Sequence of chain 1.D:
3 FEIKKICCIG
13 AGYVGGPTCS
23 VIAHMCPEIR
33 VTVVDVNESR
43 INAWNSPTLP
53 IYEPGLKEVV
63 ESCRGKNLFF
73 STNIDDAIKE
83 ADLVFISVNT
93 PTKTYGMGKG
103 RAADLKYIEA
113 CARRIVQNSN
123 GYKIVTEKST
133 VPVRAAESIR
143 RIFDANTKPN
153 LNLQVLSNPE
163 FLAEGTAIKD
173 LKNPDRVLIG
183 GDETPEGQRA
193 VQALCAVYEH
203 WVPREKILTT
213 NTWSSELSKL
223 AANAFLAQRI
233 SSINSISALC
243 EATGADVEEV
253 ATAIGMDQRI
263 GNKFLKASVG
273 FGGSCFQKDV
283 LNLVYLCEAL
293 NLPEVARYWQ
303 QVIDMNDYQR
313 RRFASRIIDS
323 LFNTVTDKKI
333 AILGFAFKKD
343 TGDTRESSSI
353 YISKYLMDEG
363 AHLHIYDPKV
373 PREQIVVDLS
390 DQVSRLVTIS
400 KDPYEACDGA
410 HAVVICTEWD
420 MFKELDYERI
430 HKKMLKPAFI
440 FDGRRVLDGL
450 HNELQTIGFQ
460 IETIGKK

Binding-site contacts:
Ligand atom O4 contacts residue PHE266 of chain 1.D at 3.2 Å.
Ligand atom O2D contacts residue ARG443 of chain 1.D at 2.9 Å (salt-bridge).
Ligand atom C4' contacts residue LEU164 of chain 1.D at 3.5 Å (hydrophobic).
Ligand atom O4' contacts residue LEU164 of chain 1.D at 3.0 Å (h-bond).
Ligand atom O3D contacts residue PHE339 of chain 1.D at 2.8 Å (h-bond).
Ligand atom C3' contacts residue PHE163 of chain 1.D at 3.3 Å (hydrophobic).
Ligand atom O4 contacts residue LEU267 of chain 1.D at 3.6 Å (h-bond).
Ligand atom O2D contacts residue PHE339 of chain 1.D at 3.5 Å (h-bond).
Ligand atom O2B contacts residue ALA165 of chain 1.D at 3.5 Å.
Ligand atom N3 contacts residue LYS268 of chain 1.D at 2.8 Å (salt-bridge).
Ligand atom C4' contacts residue LYS221 of chain 1.D at 3.6 Å.
Ligand atom C1' contacts residue PHE278 of chain 1.D at 3.6 Å (hydrophobic).
Ligand atom O2 contacts residue ARG443 of chain 1.D at 3.6 Å (salt-bridge).
Ligand atom O2' contacts residue ARG261 of chain 1.F at 2.8 Å (salt-bridge).
Ligand atom O5' contacts residue CYS277 of chain 1.D at 3.1 Å.
Ligand atom O4D contacts residue PHE273 of chain 1.D at 3.3 Å.
Ligand atom O2 contacts residue SER270 of chain 1.D at 2.7 Å (h-bond).
Ligand atom O3' contacts residue PHE163 of chain 1.D at 2.6 Å (h-bond).
Ligand atom O3D contacts residue GLY274 of chain 1.D at 2.8 Å (h-bond).
Ligand atom O3B contacts residue ALA165 of chain 1.D at 3.5 Å.
Ligand atom O2B contacts residue GLU166 of chain 1.D at 2.9 Å (salt-bridge).
Ligand atom C6 contacts residue ILE232 of chain 1.D at 3.5 Å (hydrophobic).
Ligand atom O4' contacts residue LYS221 of chain 1.D at 3.0 Å (salt-bridge).
Ligand atom O2A contacts residue PHE278 of chain 1.D at 3.6 Å.
Ligand atom C3D contacts residue PHE339 of chain 1.D at 3.6 Å (hydrophobic).
Ligand atom O4D contacts residue ILE232 of chain 1.D at 3.3 Å.
Ligand atom O4 contacts residue LYS268 of chain 1.D at 3.0 Å (salt-bridge).
Ligand atom O4' contacts residue PHE163 of chain 1.D at 3.3 Å.
Ligand atom N1 contacts residue ILE232 of chain 1.D at 3.5 Å.
Ligand atom O2A contacts residue PHE266 of chain 1.D at 3.2 Å.
Ligand atom C5' contacts residue CYS277 of chain 1.D at 3.5 Å (hydrophobic).
Ligand atom C3' contacts residue LEU164 of chain 1.D at 3.4 Å (hydrophobic).
Ligand atom C4D contacts residue GLY274 of chain 1.D at 3.4 Å.
Ligand atom O3A contacts residue LYS340 of chain 1.D at 3.5 Å.
Ligand atom O1A contacts residue LYS340 of chain 1.D at 2.8 Å (salt-bridge).
Ligand atom O4' contacts residue GLU162 of chain 1.D at 3.0 Å (salt-bridge).
Ligand atom O3' contacts residue ARG261 of chain 1.F at 3.0 Å (salt-bridge).
Ligand atom O1B contacts residue PHE339 of chain 1.D at 3.5 Å.
Ligand atom C4 contacts residue LYS268 of chain 1.D at 3.6 Å.
Ligand atom O2B contacts residue PHE339 of chain 1.D at 3.6 Å.

This protein binds this small molecule.
Small molecule (SMILES): O=c1ccn([C@@H]2O[C@H](CO[P](=O)(O)O[P](=O)(O)O[C@H]3OC[C@@H](O)[C@H](O)[C@H]3O)[C@@H](O)[C@H]2O)c(=O)[nH]1

Sequence of chain 1.F:
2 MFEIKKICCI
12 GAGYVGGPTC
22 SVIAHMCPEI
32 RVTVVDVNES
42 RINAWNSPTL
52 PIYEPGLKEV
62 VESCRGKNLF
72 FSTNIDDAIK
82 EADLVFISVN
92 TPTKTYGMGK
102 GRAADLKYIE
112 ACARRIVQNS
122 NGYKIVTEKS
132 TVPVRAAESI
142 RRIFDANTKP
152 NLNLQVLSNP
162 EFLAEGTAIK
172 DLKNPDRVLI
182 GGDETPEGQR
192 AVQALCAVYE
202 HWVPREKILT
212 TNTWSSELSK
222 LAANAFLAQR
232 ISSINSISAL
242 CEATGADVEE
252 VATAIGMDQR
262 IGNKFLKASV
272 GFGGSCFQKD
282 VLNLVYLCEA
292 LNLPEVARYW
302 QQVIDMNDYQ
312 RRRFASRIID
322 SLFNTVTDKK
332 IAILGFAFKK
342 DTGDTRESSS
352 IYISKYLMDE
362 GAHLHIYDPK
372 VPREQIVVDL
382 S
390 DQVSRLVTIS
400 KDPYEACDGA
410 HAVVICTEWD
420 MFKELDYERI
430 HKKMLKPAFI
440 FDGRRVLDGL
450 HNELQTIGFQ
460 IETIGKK